Sequence of chain 3.A:
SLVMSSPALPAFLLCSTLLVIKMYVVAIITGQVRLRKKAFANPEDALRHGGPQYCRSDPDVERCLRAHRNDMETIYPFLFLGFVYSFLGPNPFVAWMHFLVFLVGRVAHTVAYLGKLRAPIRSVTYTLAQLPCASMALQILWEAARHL

Binding-site contacts:
Ligand atom O6 contacts residue LEU144 of chain 3.A at 3.8 Å.
Ligand atom O3 contacts residue GLN145 of chain 3.A at 3.3 Å.
Ligand atom C4' contacts residue ALA140 of chain 3.A at 3.8 Å (hydrophobic).
Ligand atom O5 contacts residue LEU144 of chain 3.A at 4.0 Å.
Ligand atom C1' contacts residue PGE1 of chain 3.F at 3.8 Å.
Ligand atom O2 contacts residue PGE1 of chain 3.F at 3.7 Å.
Ligand atom C2 contacts residue SER141 of chain 3.A at 3.3 Å.
Ligand atom O2 contacts residue GLN145 of chain 3.A at 3.6 Å (h-bond).
Ligand atom C4 contacts residue TRP148 of chain 3.A at 4.5 Å (hydrophobic).
Ligand atom C1' contacts residue LEU144 of chain 3.A at 4.5 Å (hydrophobic).
Ligand atom C2' contacts residue PGE1 of chain 3.F at 4.1 Å.
Ligand atom C2' contacts residue LEU144 of chain 3.A at 4.4 Å (hydrophobic).
Ligand atom C2' contacts residue LEU137 of chain 3.A at 4.5 Å (hydrophobic).
Ligand atom C1 contacts residue SER141 of chain 3.A at 4.0 Å.
Ligand atom C2 contacts residue GLN145 of chain 3.A at 3.9 Å.
Ligand atom O2 contacts residue HIS104 of chain 3.A at 4.5 Å.
Ligand atom O1 contacts residue LEU144 of chain 3.A at 4.3 Å.
Ligand atom C1' contacts residue SER141 of chain 3.A at 4.2 Å.
Ligand atom C6 contacts residue TRP148 of chain 3.A at 3.9 Å (hydrophobic).
Ligand atom C6' contacts residue LEU137 of chain 3.A at 4.1 Å (hydrophobic).
Ligand atom C5' contacts residue ALA140 of chain 3.A at 4.0 Å (hydrophobic).
Ligand atom C2' contacts residue SER141 of chain 3.A at 3.9 Å.
Ligand atom O2 contacts residue SER141 of chain 3.A at 2.6 Å (h-bond).
Ligand atom O1 contacts residue PGE1 of chain 3.F at 4.0 Å.
Ligand atom O1 contacts residue SER141 of chain 3.A at 3.4 Å.
Ligand atom O6 contacts residue TRP148 of chain 3.A at 2.8 Å (h-bond).
Ligand atom C4' contacts residue LEU137 of chain 3.A at 4.2 Å (hydrophobic).
Ligand atom C3 contacts residue GLN145 of chain 3.A at 4.2 Å.
Ligand atom C2' contacts residue ALA140 of chain 3.A at 4.3 Å (hydrophobic).

This protein binds this small molecule.
Small molecule (SMILES): CCCCCCO[C@@H]1O[C@H](CO)[C@@H](O)[C@H](O)[C@H]1O